Binding-site contacts:
Ligand atom C9 contacts residue GLU96 of chain 1.A at 3.8 Å.
Ligand atom N3 contacts residue LEU24 of chain 1.A at 3.8 Å.
Ligand atom C27 contacts residue GLU145 of chain 1.A at 3.8 Å.
Ligand atom C9 contacts residue ILE79 of chain 1.A at 3.8 Å (hydrophobic).
Ligand atom C4 contacts residue TYR97 of chain 1.A at 3.4 Å (hydrophobic).
Ligand atom O4 contacts residue GLY25 of chain 1.A at 3.2 Å.
Ligand atom C26 contacts residue GLY25 of chain 1.A at 3.7 Å.
Ligand atom N4 contacts residue GLU102 of chain 1.A at 3.5 Å.
Ligand atom C15 contacts residue ASP159 of chain 1.A at 3.3 Å.
Ligand atom C8 contacts residue ALA45 of chain 1.A at 3.5 Å (hydrophobic).
Ligand atom O4 contacts residue LEU24 of chain 1.A at 3.6 Å.
Ligand atom C7 contacts residue LEU148 of chain 1.A at 3.3 Å (hydrophobic).
Ligand atom N4 contacts residue GLU145 of chain 1.A at 2.8 Å (salt-bridge).
Ligand atom N1 contacts residue ILE79 of chain 1.A at 3.6 Å.
Ligand atom C16 contacts residue ASP159 of chain 1.A at 3.3 Å.
Ligand atom N1 contacts residue GLU96 of chain 1.A at 2.7 Å (salt-bridge).
Ligand atom C4 contacts residue VAL98 of chain 1.A at 3.2 Å (hydrophobic).
Ligand atom C28 contacts residue ASN146 of chain 1.A at 3.8 Å.
Ligand atom C14 contacts residue ALA158 of chain 1.A at 3.3 Å (hydrophobic).
Ligand atom C20 contacts residue LEU24 of chain 1.A at 3.7 Å (hydrophobic).
Ligand atom C26 contacts residue VAL26 of chain 1.A at 3.8 Å (hydrophobic).
Ligand atom O5 contacts residue GLU96 of chain 1.A at 3.8 Å.
Ligand atom C3 contacts residue TYR97 of chain 1.A at 3.6 Å (hydrophobic).
Ligand atom C8 contacts residue GLU96 of chain 1.A at 3.7 Å.
Ligand atom C28 contacts residue GLU145 of chain 1.A at 3.0 Å.
Ligand atom C25 contacts residue LEU24 of chain 1.A at 3.3 Å (hydrophobic).
Ligand atom C3 contacts residue VAL98 of chain 1.A at 3.5 Å (hydrophobic).
Ligand atom O5 contacts residue TYR97 of chain 1.A at 3.0 Å.
Ligand atom C16 contacts residue VAL32 of chain 1.A at 3.7 Å (hydrophobic).
Ligand atom O5 contacts residue VAL98 of chain 1.A at 2.7 Å (h-bond).
Ligand atom C17 contacts residue VAL32 of chain 1.A at 3.6 Å (hydrophobic).
Ligand atom C27 contacts residue ASN146 of chain 1.A at 3.3 Å.
Ligand atom C6 contacts residue LEU148 of chain 1.A at 3.5 Å (hydrophobic).
Ligand atom C8 contacts residue LEU148 of chain 1.A at 3.8 Å (hydrophobic).
Ligand atom C26 contacts residue GLY27 of chain 1.A at 3.1 Å.
Ligand atom C13 contacts residue ALA158 of chain 1.A at 3.5 Å (hydrophobic).
Ligand atom C8 contacts residue VAL98 of chain 1.A at 3.8 Å (hydrophobic).
Ligand atom C10 contacts residue LEU148 of chain 1.A at 3.6 Å (hydrophobic).
Ligand atom C9 contacts residue ALA45 of chain 1.A at 3.4 Å (hydrophobic).
Ligand atom N1 contacts residue ALA45 of chain 1.A at 3.2 Å.

Sequence of chain 1.A:
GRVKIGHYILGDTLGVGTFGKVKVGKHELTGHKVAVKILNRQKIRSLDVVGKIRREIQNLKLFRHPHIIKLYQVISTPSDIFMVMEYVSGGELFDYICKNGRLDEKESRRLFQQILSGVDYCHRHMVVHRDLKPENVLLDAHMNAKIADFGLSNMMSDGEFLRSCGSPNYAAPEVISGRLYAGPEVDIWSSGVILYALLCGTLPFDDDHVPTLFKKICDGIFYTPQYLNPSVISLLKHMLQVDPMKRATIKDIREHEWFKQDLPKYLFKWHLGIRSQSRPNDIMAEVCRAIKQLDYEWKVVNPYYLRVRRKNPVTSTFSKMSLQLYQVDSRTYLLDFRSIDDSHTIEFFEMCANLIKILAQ

The small molecule below binds the protein below.
Small molecule (SMILES): CN[C@@H]1C[C@H]2O[C@@](C)([C@@H]1OC)n1c3ccccc3c3c4c(c5c6ccccc6n2c5c31)C(=O)NC4